Sequence of chain 1.A:
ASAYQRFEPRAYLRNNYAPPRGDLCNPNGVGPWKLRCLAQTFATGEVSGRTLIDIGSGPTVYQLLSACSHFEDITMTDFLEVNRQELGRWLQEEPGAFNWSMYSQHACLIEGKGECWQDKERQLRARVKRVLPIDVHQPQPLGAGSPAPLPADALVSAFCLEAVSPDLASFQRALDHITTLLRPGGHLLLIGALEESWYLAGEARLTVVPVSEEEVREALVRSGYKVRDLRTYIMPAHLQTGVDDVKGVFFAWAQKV

A small-molecule ligand and the protein it binds are described below.
Small molecule (SMILES): NC[C@H](O)c1cccc(C(F)(F)F)c1

Binding-site contacts:
Ligand atom FAC contacts residue VAL272 of chain 1.A at 2.8 Å.
Ligand atom FAC contacts residue VAL53 of chain 1.A at 3.7 Å.
Ligand atom CAI contacts residue ASN39 of chain 1.A at 3.9 Å.
Ligand atom CAI contacts residue ARG44 of chain 1.A at 3.6 Å.
Ligand atom CAI contacts residue PHE182 of chain 1.A at 4.0 Å (hydrophobic).
Ligand atom OAB contacts residue ASP267 of chain 1.A at 3.0 Å (salt-bridge).
Ligand atom FAC contacts residue MET258 of chain 1.A at 2.9 Å.
Ligand atom CAF contacts residue PHE182 of chain 1.A at 3.5 Å (hydrophobic).
Ligand atom CAF contacts residue TYR35 of chain 1.A at 3.9 Å (hydrophobic).
Ligand atom FAE contacts residue ARG44 of chain 1.A at 3.0 Å.
Ligand atom CAG contacts residue PHE182 of chain 1.A at 3.8 Å (hydrophobic).
Ligand atom CAL contacts residue ASN39 of chain 1.A at 4.1 Å.
Ligand atom CAK contacts residue PHE182 of chain 1.A at 4.0 Å (hydrophobic).
Ligand atom FAD contacts residue ARG44 of chain 1.A at 3.1 Å.
Ligand atom CAH contacts residue PHE182 of chain 1.A at 3.4 Å (hydrophobic).
Ligand atom CAM contacts residue GLU219 of chain 1.A at 3.2 Å.
Ligand atom CAG contacts residue TYR35 of chain 1.A at 3.4 Å (hydrophobic).
Ligand atom CAL contacts residue PHE182 of chain 1.A at 3.9 Å (hydrophobic).
Ligand atom OAB contacts residue ASN39 of chain 1.A at 3.8 Å.
Ligand atom CAG contacts residue ASN39 of chain 1.A at 3.9 Å.
Ligand atom FAE contacts residue VAL269 of chain 1.A at 3.2 Å.
Ligand atom CAK contacts residue ASN39 of chain 1.A at 3.9 Å.
Ligand atom OAB contacts residue GLU219 of chain 1.A at 3.4 Å (salt-bridge).
Ligand atom NAA contacts residue TYR222 of chain 1.A at 3.8 Å.
Ligand atom CAH contacts residue LYS57 of chain 1.A at 3.9 Å.
Ligand atom FAD contacts residue MET258 of chain 1.A at 3.8 Å.
Ligand atom CAJ contacts residue GLU219 of chain 1.A at 3.6 Å.
Ligand atom FAC contacts residue PHE182 of chain 1.A at 4.1 Å.
Ligand atom FAD contacts residue VAL53 of chain 1.A at 3.7 Å.
Ligand atom CAN contacts residue MET258 of chain 1.A at 3.4 Å (hydrophobic).
Ligand atom NAA contacts residue GLU219 of chain 1.A at 3.3 Å (salt-bridge).
Ligand atom FAE contacts residue MET258 of chain 1.A at 3.1 Å.
Ligand atom NAA contacts residue PHE182 of chain 1.A at 3.7 Å.
Ligand atom CAF contacts residue ASN39 of chain 1.A at 4.0 Å.
Ligand atom OAB contacts residue TYR222 of chain 1.A at 3.5 Å.
Ligand atom CAM contacts residue ASP267 of chain 1.A at 4.1 Å.
Ligand atom CAJ contacts residue TYR222 of chain 1.A at 3.5 Å (hydrophobic).
Ligand atom CAL contacts residue ARG44 of chain 1.A at 3.6 Å.
Ligand atom CAF contacts residue TYR40 of chain 1.A at 3.7 Å (hydrophobic).
Ligand atom CAN contacts residue ARG44 of chain 1.A at 3.4 Å.